Sequence of chain 1.C:
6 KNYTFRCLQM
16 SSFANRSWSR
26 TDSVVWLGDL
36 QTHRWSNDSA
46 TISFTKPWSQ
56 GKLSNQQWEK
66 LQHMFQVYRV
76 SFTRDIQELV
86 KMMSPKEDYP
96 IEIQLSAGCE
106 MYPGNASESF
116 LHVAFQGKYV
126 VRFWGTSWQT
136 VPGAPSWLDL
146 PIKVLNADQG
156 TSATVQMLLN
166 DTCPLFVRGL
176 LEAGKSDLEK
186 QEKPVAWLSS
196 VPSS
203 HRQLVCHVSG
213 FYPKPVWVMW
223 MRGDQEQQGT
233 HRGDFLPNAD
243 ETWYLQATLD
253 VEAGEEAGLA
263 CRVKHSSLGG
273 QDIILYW

Binding-site contacts:
Ligand atom C7 contacts residue SER22 of chain 1.C at 4.5 Å.
Ligand atom C2 contacts residue ASN20 of chain 1.C at 2.5 Å.
Ligand atom C7 contacts residue TRP23 of chain 1.C at 4.2 Å (hydrophobic).
Ligand atom C6 contacts residue TRP23 of chain 1.C at 4.1 Å (hydrophobic).
Ligand atom C8 contacts residue TRP23 of chain 1.C at 3.5 Å (hydrophobic).
Ligand atom O5 contacts residue ALA19 of chain 1.C at 3.5 Å.
Ligand atom C5 contacts residue ASN20 of chain 1.C at 3.6 Å.
Ligand atom C1 contacts residue ASN20 of chain 1.C at 1.4 Å.
Ligand atom C1 contacts residue TRP23 of chain 1.C at 3.8 Å (hydrophobic).
Ligand atom C1 contacts residue ALA19 of chain 1.C at 4.3 Å (hydrophobic).
Ligand atom C8 contacts residue SER22 of chain 1.C at 3.9 Å.
Ligand atom O7 contacts residue ASN20 of chain 1.C at 3.3 Å (h-bond).
Ligand atom C6 contacts residue ALA19 of chain 1.C at 4.0 Å (hydrophobic).
Ligand atom C5 contacts residue ALA19 of chain 1.C at 4.2 Å (hydrophobic).
Ligand atom O5 contacts residue TRP23 of chain 1.C at 4.0 Å.
Ligand atom C3 contacts residue ASN20 of chain 1.C at 3.8 Å.
Ligand atom N2 contacts residue SER22 of chain 1.C at 4.3 Å.
Ligand atom O5 contacts residue ASN20 of chain 1.C at 2.4 Å (h-bond).
Ligand atom C5 contacts residue TRP23 of chain 1.C at 4.0 Å (hydrophobic).
Ligand atom N2 contacts residue ASN20 of chain 1.C at 3.0 Å (h-bond).
Ligand atom O7 contacts residue TRP23 of chain 1.C at 4.3 Å.
Ligand atom C7 contacts residue ASN20 of chain 1.C at 3.4 Å.
Ligand atom C4 contacts residue ASN20 of chain 1.C at 4.2 Å.
Ligand atom O6 contacts residue ALA19 of chain 1.C at 4.2 Å.

This protein binds this small molecule.
Small molecule (SMILES): CC(=O)N[C@H]1[C@H](O[C@H]2[C@H](O)[C@@H](NC(C)=O)CO[C@@H]2CO)O[C@H](CO)[C@@H](O)[C@@H]1O